This small molecule binds to this protein.
Small molecule (SMILES): CC(=O)N[C@H]1[C@H](O[C@H]2[C@H](O)[C@@H](NC(C)=O)CO[C@@H]2CO)O[C@H](CO)[C@@H](O)[C@@H]1O

Sequence of chain 1.C:
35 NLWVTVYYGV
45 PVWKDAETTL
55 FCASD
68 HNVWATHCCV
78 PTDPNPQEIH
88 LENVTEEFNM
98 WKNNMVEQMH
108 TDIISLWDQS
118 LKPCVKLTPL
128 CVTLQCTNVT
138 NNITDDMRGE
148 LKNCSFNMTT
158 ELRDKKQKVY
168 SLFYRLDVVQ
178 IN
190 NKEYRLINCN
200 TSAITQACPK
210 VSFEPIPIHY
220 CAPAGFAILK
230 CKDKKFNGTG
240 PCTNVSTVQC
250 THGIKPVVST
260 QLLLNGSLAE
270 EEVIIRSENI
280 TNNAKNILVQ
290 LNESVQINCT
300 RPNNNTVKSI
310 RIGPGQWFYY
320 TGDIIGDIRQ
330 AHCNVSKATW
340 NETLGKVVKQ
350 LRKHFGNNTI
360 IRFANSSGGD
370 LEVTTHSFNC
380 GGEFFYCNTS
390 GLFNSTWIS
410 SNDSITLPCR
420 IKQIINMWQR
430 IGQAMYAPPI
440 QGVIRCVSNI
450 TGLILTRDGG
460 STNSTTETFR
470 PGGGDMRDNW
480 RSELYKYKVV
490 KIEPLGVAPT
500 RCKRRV

Binding-site contacts:
Ligand atom C8 contacts residue VAL176 of chain 1.C at 4.2 Å (hydrophobic).
Ligand atom O7 contacts residue ILE196 of chain 1.C at 4.5 Å.
Ligand atom C7 contacts residue ARG310 of chain 1.E at 3.8 Å.
Ligand atom N2 contacts residue THR200 of chain 1.C at 3.6 Å.
Ligand atom C6 contacts residue ILE196 of chain 1.C at 4.2 Å (hydrophobic).
Ligand atom C6 contacts residue ASN199 of chain 1.C at 4.5 Å.
Ligand atom C6 contacts residue ARG194 of chain 1.C at 3.6 Å.
Ligand atom C8 contacts residue ARG310 of chain 1.E at 4.1 Å.
Ligand atom O7 contacts residue ARG310 of chain 1.E at 3.2 Å (salt-bridge).
Ligand atom O5 contacts residue ARG194 of chain 1.C at 3.1 Å (salt-bridge).
Ligand atom C1 contacts residue ASN199 of chain 1.C at 1.5 Å.
Ligand atom C7 contacts residue ILE196 of chain 1.C at 4.5 Å (hydrophobic).
Ligand atom O7 contacts residue ASN199 of chain 1.C at 3.8 Å.
Ligand atom O6 contacts residue ARG194 of chain 1.C at 3.4 Å (salt-bridge).
Ligand atom C2 contacts residue ASN199 of chain 1.C at 2.5 Å.
Ligand atom C4 contacts residue ASN199 of chain 1.C at 4.4 Å.
Ligand atom C5 contacts residue ARG194 of chain 1.C at 4.0 Å.
Ligand atom C8 contacts residue ILE196 of chain 1.C at 3.9 Å (hydrophobic).
Ligand atom C5 contacts residue ASN199 of chain 1.C at 3.8 Å.
Ligand atom C3 contacts residue ASN199 of chain 1.C at 3.9 Å.
Ligand atom C1 contacts residue THR200 of chain 1.C at 4.1 Å.
Ligand atom C2 contacts residue THR200 of chain 1.C at 4.5 Å.
Ligand atom C5 contacts residue ILE196 of chain 1.C at 4.3 Å (hydrophobic).
Ligand atom C7 contacts residue THR200 of chain 1.C at 4.1 Å.
Ligand atom N2 contacts residue ASN199 of chain 1.C at 2.9 Å (h-bond).
Ligand atom C7 contacts residue ASN199 of chain 1.C at 3.6 Å.
Ligand atom C8 contacts residue THR200 of chain 1.C at 3.9 Å.
Ligand atom C1 contacts residue ARG194 of chain 1.C at 4.2 Å.
Ligand atom C6 contacts residue VAL176 of chain 1.C at 4.2 Å (hydrophobic).
Ligand atom O5 contacts residue ASN199 of chain 1.C at 2.5 Å (h-bond).

Sequence of chain 1.E:
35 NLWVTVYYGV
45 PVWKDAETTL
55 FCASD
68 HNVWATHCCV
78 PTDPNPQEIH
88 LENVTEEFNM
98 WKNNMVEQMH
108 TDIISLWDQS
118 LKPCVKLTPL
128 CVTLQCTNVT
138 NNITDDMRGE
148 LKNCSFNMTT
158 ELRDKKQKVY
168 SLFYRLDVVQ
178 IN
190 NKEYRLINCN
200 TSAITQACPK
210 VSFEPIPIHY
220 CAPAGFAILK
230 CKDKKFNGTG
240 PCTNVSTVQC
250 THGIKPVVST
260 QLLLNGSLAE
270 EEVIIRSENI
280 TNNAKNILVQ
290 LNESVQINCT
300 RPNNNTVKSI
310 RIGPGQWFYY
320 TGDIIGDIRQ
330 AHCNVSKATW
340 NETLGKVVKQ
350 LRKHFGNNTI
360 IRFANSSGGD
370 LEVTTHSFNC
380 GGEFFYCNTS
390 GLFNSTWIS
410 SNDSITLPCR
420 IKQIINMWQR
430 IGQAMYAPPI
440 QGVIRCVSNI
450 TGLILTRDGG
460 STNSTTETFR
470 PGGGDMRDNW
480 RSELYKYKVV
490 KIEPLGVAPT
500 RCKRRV